Binding-site contacts:
Ligand atom C1 contacts residue ASN316 of chain 1.A at 1.5 Å.
Ligand atom C3 contacts residue ASN316 of chain 1.A at 3.9 Å.
Ligand atom C8 contacts residue ASP456 of chain 1.A at 3.2 Å.
Ligand atom C2 contacts residue ASN316 of chain 1.A at 2.5 Å.
Ligand atom O7 contacts residue ASN316 of chain 1.A at 3.3 Å (h-bond).
Ligand atom O5 contacts residue ASN316 of chain 1.A at 2.5 Å (h-bond).
Ligand atom C5 contacts residue ASN316 of chain 1.A at 3.8 Å.
Ligand atom N2 contacts residue ASN316 of chain 1.A at 3.0 Å (h-bond).
Ligand atom C8 contacts residue ASN316 of chain 1.A at 3.8 Å.
Ligand atom C7 contacts residue ASN316 of chain 1.A at 3.3 Å.
Ligand atom C4 contacts residue ASN316 of chain 1.A at 4.4 Å.

Sequence of chain 1.A:
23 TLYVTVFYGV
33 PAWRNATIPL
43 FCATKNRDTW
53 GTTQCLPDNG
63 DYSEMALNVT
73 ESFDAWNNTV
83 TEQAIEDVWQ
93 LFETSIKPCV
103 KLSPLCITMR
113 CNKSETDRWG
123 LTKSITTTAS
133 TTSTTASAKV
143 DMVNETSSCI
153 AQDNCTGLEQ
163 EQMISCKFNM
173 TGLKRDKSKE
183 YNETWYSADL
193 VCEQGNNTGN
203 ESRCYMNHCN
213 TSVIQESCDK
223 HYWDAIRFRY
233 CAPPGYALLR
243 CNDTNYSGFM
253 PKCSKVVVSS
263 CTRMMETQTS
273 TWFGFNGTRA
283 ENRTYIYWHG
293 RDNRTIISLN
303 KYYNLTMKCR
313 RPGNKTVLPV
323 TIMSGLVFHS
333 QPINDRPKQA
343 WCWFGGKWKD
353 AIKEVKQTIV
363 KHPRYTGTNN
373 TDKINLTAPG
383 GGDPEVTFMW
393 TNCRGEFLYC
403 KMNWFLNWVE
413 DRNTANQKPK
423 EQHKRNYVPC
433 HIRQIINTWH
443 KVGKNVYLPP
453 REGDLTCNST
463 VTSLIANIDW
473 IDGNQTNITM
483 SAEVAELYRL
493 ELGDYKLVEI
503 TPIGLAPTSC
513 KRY

A protein and the small-molecule ligand that binds it are described below.
Small molecule (SMILES): CC(=O)N[C@H]1[C@H](O[C@H]2[C@H](O)[C@@H](NC(C)=O)CO[C@@H]2CO)O[C@H](CO)[C@@H](O)[C@@H]1O